This protein binds this small molecule.
Small molecule (SMILES): O=C(O)C(=O)CCCc1ccccc1

Binding-site contacts:
Ligand atom C4 contacts residue LEU395 of chain 1.A at 3.5 Å (hydrophobic).
Ligand atom C5 contacts residue GLY414 of chain 1.A at 3.5 Å.
Ligand atom C10 contacts residue MET258 of chain 1.A at 3.4 Å (hydrophobic).
Ligand atom C6 contacts residue GLY261 of chain 1.A at 3.7 Å.
Ligand atom C3 contacts residue ARG234 of chain 1.A at 3.5 Å.
Ligand atom C10 contacts residue ARG260 of chain 1.A at 3.7 Å.
Ligand atom C2 contacts residue ARG80 of chain 1.A at 3.7 Å.
Ligand atom C6 contacts residue ARG234 of chain 1.A at 3.3 Å.
Ligand atom C4 contacts residue ARG234 of chain 1.A at 3.4 Å.
Ligand atom C7 contacts residue ARG234 of chain 1.A at 3.9 Å.
Ligand atom O2 contacts residue ARG235 of chain 1.A at 2.8 Å (salt-bridge).
Ligand atom C11 contacts residue ARG80 of chain 1.A at 3.5 Å.
Ligand atom C8 contacts residue ARG260 of chain 1.A at 3.7 Å.
Ligand atom O1 contacts residue MET416 of chain 1.A at 3.1 Å.
Ligand atom C3 contacts residue LEU395 of chain 1.A at 3.6 Å (hydrophobic).
Ligand atom C5 contacts residue ARG234 of chain 1.A at 3.5 Å.
Ligand atom C2 contacts residue MET416 of chain 1.A at 3.8 Å (hydrophobic).
Ligand atom C7 contacts residue LEU415 of chain 1.A at 3.1 Å (hydrophobic).
Ligand atom O1 contacts residue ALA417 of chain 1.A at 3.0 Å (h-bond).
Ligand atom C9 contacts residue ARG260 of chain 1.A at 3.8 Å.
Ligand atom O3 contacts residue ARG260 of chain 1.A at 2.8 Å (salt-bridge).
Ligand atom O3 contacts residue MET258 of chain 1.A at 2.9 Å (h-bond).
Ligand atom O1 contacts residue LEU415 of chain 1.A at 3.7 Å.
Ligand atom O2 contacts residue MET258 of chain 1.A at 3.7 Å.
Ligand atom C3 contacts residue MET416 of chain 1.A at 3.8 Å (hydrophobic).
Ligand atom O2 contacts residue ARG80 of chain 1.A at 3.5 Å (salt-bridge).
Ligand atom C11 contacts residue LEU415 of chain 1.A at 3.8 Å (hydrophobic).
Ligand atom C9 contacts residue LEU415 of chain 1.A at 3.9 Å (hydrophobic).
Ligand atom C3 contacts residue ARG80 of chain 1.A at 3.9 Å.
Ligand atom C1 contacts residue LEU415 of chain 1.A at 3.5 Å (hydrophobic).
Ligand atom C8 contacts residue LEU415 of chain 1.A at 3.2 Å (hydrophobic).
Ligand atom O3 contacts residue LEU415 of chain 1.A at 3.0 Å (h-bond).
Ligand atom C9 contacts residue MET258 of chain 1.A at 3.9 Å (hydrophobic).
Ligand atom C8 contacts residue LEU262 of chain 1.A at 3.8 Å (hydrophobic).
Ligand atom C11 contacts residue MET258 of chain 1.A at 3.6 Å (hydrophobic).
Ligand atom C2 contacts residue ARG234 of chain 1.A at 3.6 Å.
Ligand atom O1 contacts residue MET258 of chain 1.A at 3.7 Å.
Ligand atom C10 contacts residue LEU415 of chain 1.A at 3.3 Å (hydrophobic).
Ligand atom O1 contacts residue ARG80 of chain 1.A at 2.8 Å (salt-bridge).
Ligand atom C1 contacts residue ARG234 of chain 1.A at 3.4 Å.

Sequence of chain 1.A:
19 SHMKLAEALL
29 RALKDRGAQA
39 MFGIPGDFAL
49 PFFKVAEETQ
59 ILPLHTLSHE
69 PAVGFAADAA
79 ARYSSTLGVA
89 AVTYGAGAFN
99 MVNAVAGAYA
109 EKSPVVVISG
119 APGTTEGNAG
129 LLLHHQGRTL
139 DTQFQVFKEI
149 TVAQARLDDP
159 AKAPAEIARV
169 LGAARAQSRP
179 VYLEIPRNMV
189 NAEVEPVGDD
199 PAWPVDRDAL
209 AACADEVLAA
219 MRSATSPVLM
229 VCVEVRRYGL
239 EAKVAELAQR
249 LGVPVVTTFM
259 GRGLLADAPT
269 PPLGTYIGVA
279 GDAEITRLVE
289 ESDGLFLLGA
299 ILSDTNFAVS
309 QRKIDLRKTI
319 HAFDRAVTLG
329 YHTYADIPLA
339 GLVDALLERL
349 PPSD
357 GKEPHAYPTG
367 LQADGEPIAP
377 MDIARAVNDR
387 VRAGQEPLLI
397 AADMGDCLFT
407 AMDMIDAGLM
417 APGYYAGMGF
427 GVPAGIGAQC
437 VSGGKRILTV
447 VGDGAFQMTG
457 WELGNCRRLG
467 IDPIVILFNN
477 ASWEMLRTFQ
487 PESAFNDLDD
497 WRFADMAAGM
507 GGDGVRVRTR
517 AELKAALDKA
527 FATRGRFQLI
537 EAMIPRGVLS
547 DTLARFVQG